Sequence of chain 2.C:
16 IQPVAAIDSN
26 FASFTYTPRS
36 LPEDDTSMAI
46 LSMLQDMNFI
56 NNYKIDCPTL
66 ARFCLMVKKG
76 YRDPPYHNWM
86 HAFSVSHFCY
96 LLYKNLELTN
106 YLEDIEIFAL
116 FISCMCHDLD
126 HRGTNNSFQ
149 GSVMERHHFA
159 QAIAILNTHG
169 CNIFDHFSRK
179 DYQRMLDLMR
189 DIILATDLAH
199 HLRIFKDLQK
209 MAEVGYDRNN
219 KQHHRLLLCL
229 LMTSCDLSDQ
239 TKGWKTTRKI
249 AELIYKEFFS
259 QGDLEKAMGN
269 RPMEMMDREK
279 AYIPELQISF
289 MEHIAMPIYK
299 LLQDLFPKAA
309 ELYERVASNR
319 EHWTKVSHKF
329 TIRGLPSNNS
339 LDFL

Binding-site contacts:
Ligand atom O26 contacts residue LEU196 of chain 2.C at 3.5 Å.
Ligand atom F28 contacts residue ILE292 of chain 2.C at 3.2 Å.
Ligand atom O26 contacts residue THR194 of chain 2.C at 3.8 Å.
Ligand atom C14 contacts residue TYR253 of chain 2.C at 3.7 Å (hydrophobic).
Ligand atom C11 contacts residue ILE252 of chain 2.C at 3.7 Å (hydrophobic).
Ligand atom C22 contacts residue LEU235 of chain 2.C at 3.7 Å (hydrophobic).
Ligand atom C11 contacts residue PHE288 of chain 2.C at 3.6 Å (hydrophobic).
Ligand atom C4 contacts residue MET273 of chain 2.C at 3.8 Å (hydrophobic).
Ligand atom F28 contacts residue LEU196 of chain 2.C at 3.6 Å.
Ligand atom C16 contacts residue LEU284 of chain 2.C at 3.4 Å (hydrophobic).
Ligand atom F29 contacts residue HIS199 of chain 2.C at 3.0 Å.
Ligand atom F28 contacts residue LEU235 of chain 2.C at 3.6 Å.
Ligand atom N12 contacts residue PHE288 of chain 2.C at 3.5 Å.
Ligand atom C17 contacts residue PHE288 of chain 2.C at 3.8 Å (hydrophobic).
Ligand atom C31 contacts residue THR194 of chain 2.C at 3.5 Å.
Ligand atom C2 contacts residue MET273 of chain 2.C at 3.6 Å (hydrophobic).
Ligand atom C32 contacts residue ASP234 of chain 2.C at 3.7 Å.
Ligand atom C14 contacts residue GLN285 of chain 2.C at 3.4 Å.
Ligand atom N8 contacts residue PHE288 of chain 2.C at 3.5 Å.
Ligand atom O18 contacts residue TYR81 of chain 2.C at 3.8 Å.
Ligand atom F28 contacts residue ILE296 of chain 2.C at 3.4 Å.
Ligand atom C11 contacts residue GLN238 of chain 2.C at 3.6 Å.
Ligand atom C31 contacts residue ASP234 of chain 2.C at 3.5 Å.
Ligand atom C16 contacts residue TYR253 of chain 2.C at 3.4 Å (hydrophobic).
Ligand atom C7 contacts residue PHE288 of chain 2.C at 3.6 Å (hydrophobic).
Ligand atom N6 contacts residue MET273 of chain 2.C at 3.9 Å.
Ligand atom C32 contacts residue LEU235 of chain 2.C at 3.8 Å (hydrophobic).
Ligand atom C15 contacts residue PHE288 of chain 2.C at 3.6 Å (hydrophobic).
Ligand atom C10 contacts residue PHE288 of chain 2.C at 3.4 Å (hydrophobic).
Ligand atom C34 contacts residue HIS82 of chain 2.C at 3.6 Å.
Ligand atom F29 contacts residue THR231 of chain 2.C at 3.2 Å.
Ligand atom C34 contacts residue ILE252 of chain 2.C at 3.7 Å (hydrophobic).
Ligand atom N3 contacts residue MET273 of chain 2.C at 3.5 Å.
Ligand atom C14 contacts residue PHE288 of chain 2.C at 3.6 Å (hydrophobic).
Ligand atom N13 contacts residue PHE288 of chain 2.C at 3.5 Å.
Ligand atom F30 contacts residue THR231 of chain 2.C at 3.2 Å.
Ligand atom C9 contacts residue PHE288 of chain 2.C at 3.5 Å (hydrophobic).
Ligand atom F30 contacts residue LEU235 of chain 2.C at 3.8 Å.
Ligand atom O18 contacts residue LEU235 of chain 2.C at 3.6 Å.
Ligand atom C16 contacts residue PHE288 of chain 2.C at 3.7 Å (hydrophobic).

A small-molecule ligand and the protein it binds are described below.
Small molecule (SMILES): Cc1ncn(-c2nc3c(C(=O)N[C@@H](c4ccc(OC(F)(F)F)cc4)C(C)(C)O)cnn3cc2C)n1